Binding-site contacts:
Ligand atom O49 contacts residue TRP315 of chain 1.B at 3.9 Å.
Ligand atom C77 contacts residue VAL525 of chain 1.B at 3.8 Å (hydrophobic).
Ligand atom C18 contacts residue PHE319 of chain 1.B at 4.4 Å (hydrophobic).
Ligand atom O80 contacts residue ALA522 of chain 1.B at 3.7 Å.
Ligand atom C18 contacts residue TRP315 of chain 1.B at 4.3 Å (hydrophobic).
Ligand atom C24 contacts residue TRP315 of chain 1.B at 4.1 Å (hydrophobic).
Ligand atom C79 contacts residue ALA522 of chain 1.B at 4.1 Å (hydrophobic).
Ligand atom C12 contacts residue PHE319 of chain 1.B at 4.0 Å (hydrophobic).
Ligand atom C26 contacts residue TRP318 of chain 1.B at 3.9 Å (hydrophobic).
Ligand atom C10 contacts residue PHE319 of chain 1.B at 4.1 Å (hydrophobic).
Ligand atom C75 contacts residue ALA522 of chain 1.B at 3.8 Å (hydrophobic).
Ligand atom O20 contacts residue TRP315 of chain 1.B at 4.3 Å.
Ligand atom C75 contacts residue LEU518 of chain 1.B at 4.0 Å (hydrophobic).
Ligand atom C18 contacts residue TRP318 of chain 1.B at 3.9 Å (hydrophobic).
Ligand atom C21 contacts residue TRP315 of chain 1.B at 4.0 Å (hydrophobic).
Ligand atom C21 contacts residue TRP318 of chain 1.B at 3.9 Å (hydrophobic).
Ligand atom C24 contacts residue TRP318 of chain 1.B at 4.0 Å (hydrophobic).
Ligand atom O25 contacts residue TRP318 of chain 1.B at 4.4 Å.
Ligand atom C09 contacts residue PHE319 of chain 1.B at 3.8 Å (hydrophobic).
Ligand atom C19 contacts residue TRP315 of chain 1.B at 4.5 Å (hydrophobic).
Ligand atom C22 contacts residue TRP315 of chain 1.B at 4.1 Å (hydrophobic).
Ligand atom C78 contacts residue ALA522 of chain 1.B at 4.2 Å (hydrophobic).
Ligand atom C19 contacts residue PHE319 of chain 1.B at 4.0 Å (hydrophobic).
Ligand atom C50 contacts residue TRP315 of chain 1.B at 4.2 Å (hydrophobic).
Ligand atom C75 contacts residue MET521 of chain 1.B at 4.3 Å (hydrophobic).
Ligand atom C10 contacts residue LEU518 of chain 1.B at 4.2 Å (hydrophobic).
Ligand atom C17 contacts residue TRP315 of chain 1.B at 4.1 Å (hydrophobic).
Ligand atom C77 contacts residue ALA522 of chain 1.B at 4.1 Å (hydrophobic).

The protein below binds the small molecule below.
Small molecule (SMILES): COCC(CCO[C@H]1CC[C@@]2(C)C(=CC[C@H]3[C@@H]4C[C@@H]5O[C@]6(CC[C@@H](C)CO6)[C@@H](C)[C@@H]5[C@@]4(C)CC[C@@H]32)C1)COC

Sequence of chain 1.B:
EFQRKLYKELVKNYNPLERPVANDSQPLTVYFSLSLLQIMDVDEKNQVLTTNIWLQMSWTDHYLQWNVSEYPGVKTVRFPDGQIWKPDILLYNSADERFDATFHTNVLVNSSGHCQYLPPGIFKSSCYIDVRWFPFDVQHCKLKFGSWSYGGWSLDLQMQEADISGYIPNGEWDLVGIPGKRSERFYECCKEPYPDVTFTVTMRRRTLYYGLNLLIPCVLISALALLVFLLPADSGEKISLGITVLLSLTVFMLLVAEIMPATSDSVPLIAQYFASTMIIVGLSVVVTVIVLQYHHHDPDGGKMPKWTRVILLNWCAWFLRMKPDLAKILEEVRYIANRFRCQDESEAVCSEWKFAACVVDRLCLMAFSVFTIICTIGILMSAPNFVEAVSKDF